Binding-site contacts:
Ligand atom C12 contacts residue VAL844 of chain 1.A at 3.6 Å (hydrophobic).
Ligand atom O01 contacts residue VAL844 of chain 1.A at 2.7 Å (h-bond).
Ligand atom C32 contacts residue ASP803 of chain 1.A at 3.2 Å.
Ligand atom C27 contacts residue TYR829 of chain 1.A at 3.3 Å (hydrophobic).
Ligand atom C29 contacts residue ASP926 of chain 1.A at 3.8 Å.
Ligand atom C39 contacts residue LYS795 of chain 1.A at 3.8 Å.
Ligand atom C15 contacts residue ILE925 of chain 1.A at 3.7 Å (hydrophobic).
Ligand atom N20 contacts residue ILE925 of chain 1.A at 3.8 Å.
Ligand atom C34 contacts residue TYR829 of chain 1.A at 3.3 Å (hydrophobic).
Ligand atom O35 contacts residue TYR829 of chain 1.A at 2.7 Å (h-bond).
Ligand atom C34 contacts residue ASP926 of chain 1.A at 3.7 Å.
Ligand atom C34 contacts residue ILE841 of chain 1.A at 3.7 Å (hydrophobic).
Ligand atom C42 contacts residue LYS795 of chain 1.A at 3.2 Å.
Ligand atom O25 contacts residue TRP773 of chain 1.A at 3.9 Å.
Ligand atom C32 contacts residue ASP926 of chain 1.A at 3.7 Å.
Ligand atom C02 contacts residue VAL844 of chain 1.A at 3.7 Å (hydrophobic).
Ligand atom N37 contacts residue ASP926 of chain 1.A at 3.4 Å (salt-bridge).
Ligand atom C12 contacts residue SER847 of chain 1.A at 3.2 Å.
Ligand atom C05 contacts residue GLU842 of chain 1.A at 3.4 Å.
Ligand atom C31 contacts residue ASP926 of chain 1.A at 3.6 Å.
Ligand atom O01 contacts residue VAL843 of chain 1.A at 3.6 Å.
Ligand atom C19 contacts residue ILE925 of chain 1.A at 3.8 Å (hydrophobic).
Ligand atom C49 contacts residue PRO771 of chain 1.A at 3.9 Å (hydrophobic).
Ligand atom C47 contacts residue PRO771 of chain 1.A at 3.4 Å (hydrophobic).
Ligand atom C39 contacts residue ASP926 of chain 1.A at 3.5 Å.
Ligand atom O01 contacts residue GLU842 of chain 1.A at 3.8 Å.
Ligand atom O35 contacts residue ASP803 of chain 1.A at 2.7 Å (salt-bridge).
Ligand atom N18 contacts residue ILE925 of chain 1.A at 3.8 Å.
Ligand atom C27 contacts residue ASP926 of chain 1.A at 3.7 Å.
Ligand atom C16 contacts residue ILE925 of chain 1.A at 3.7 Å (hydrophobic).
Ligand atom C51 contacts residue LYS795 of chain 1.A at 3.7 Å.
Ligand atom C02 contacts residue GLU842 of chain 1.A at 3.4 Å.
Ligand atom C17 contacts residue ILE925 of chain 1.A at 3.8 Å (hydrophobic).
Ligand atom C43 contacts residue LYS795 of chain 1.A at 3.3 Å.
Ligand atom O01 contacts residue SER847 of chain 1.A at 3.9 Å.
Ligand atom C45 contacts residue LYS795 of chain 1.A at 3.7 Å.
Ligand atom C27 contacts residue ILE841 of chain 1.A at 3.8 Å (hydrophobic).
Ligand atom C15 contacts residue ILE793 of chain 1.A at 4.0 Å (hydrophobic).
Ligand atom C34 contacts residue ASP803 of chain 1.A at 3.3 Å.
Ligand atom C21 contacts residue MET765 of chain 1.A at 3.8 Å (hydrophobic).

Sequence of chain 1.A:
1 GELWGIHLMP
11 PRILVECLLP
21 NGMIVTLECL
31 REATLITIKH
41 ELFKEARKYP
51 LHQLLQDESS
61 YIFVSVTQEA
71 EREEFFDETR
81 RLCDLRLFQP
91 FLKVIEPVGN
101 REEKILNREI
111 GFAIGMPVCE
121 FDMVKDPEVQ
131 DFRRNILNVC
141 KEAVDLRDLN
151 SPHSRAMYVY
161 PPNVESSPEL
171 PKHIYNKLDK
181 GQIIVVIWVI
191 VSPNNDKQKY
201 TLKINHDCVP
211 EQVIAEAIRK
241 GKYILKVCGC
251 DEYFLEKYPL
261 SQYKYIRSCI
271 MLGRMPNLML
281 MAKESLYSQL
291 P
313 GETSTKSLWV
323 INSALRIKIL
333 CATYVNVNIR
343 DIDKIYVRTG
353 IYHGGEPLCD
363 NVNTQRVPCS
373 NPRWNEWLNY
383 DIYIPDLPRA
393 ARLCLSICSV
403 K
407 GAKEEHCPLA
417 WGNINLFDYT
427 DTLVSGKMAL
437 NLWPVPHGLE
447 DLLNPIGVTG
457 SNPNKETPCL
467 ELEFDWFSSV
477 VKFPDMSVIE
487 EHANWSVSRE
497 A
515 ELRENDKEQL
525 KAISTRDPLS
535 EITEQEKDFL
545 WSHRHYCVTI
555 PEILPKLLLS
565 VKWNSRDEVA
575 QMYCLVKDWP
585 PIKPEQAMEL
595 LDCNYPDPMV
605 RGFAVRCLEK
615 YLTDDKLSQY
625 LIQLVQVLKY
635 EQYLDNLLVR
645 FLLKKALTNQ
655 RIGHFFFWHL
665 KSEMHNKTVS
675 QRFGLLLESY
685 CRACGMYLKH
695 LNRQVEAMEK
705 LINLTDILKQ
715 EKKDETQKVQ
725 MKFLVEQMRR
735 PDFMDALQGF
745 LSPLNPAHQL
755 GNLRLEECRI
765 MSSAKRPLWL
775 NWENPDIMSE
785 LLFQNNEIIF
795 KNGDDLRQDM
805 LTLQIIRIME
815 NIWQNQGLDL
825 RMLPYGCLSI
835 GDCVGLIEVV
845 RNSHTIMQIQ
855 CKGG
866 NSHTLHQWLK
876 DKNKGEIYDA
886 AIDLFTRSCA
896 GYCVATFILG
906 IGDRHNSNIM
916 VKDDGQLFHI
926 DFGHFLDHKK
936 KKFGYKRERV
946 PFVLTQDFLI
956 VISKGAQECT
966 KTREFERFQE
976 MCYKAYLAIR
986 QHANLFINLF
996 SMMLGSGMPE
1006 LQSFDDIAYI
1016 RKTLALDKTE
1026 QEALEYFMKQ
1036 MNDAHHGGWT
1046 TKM

A small-molecule ligand and the protein it binds are described below.
Small molecule (SMILES): Oc1cc(NCc2ccccc2)cc(-c2nc(N3CCOCC3)c3occc3n2)c1